Binding-site contacts:
Ligand atom C6 contacts residue NAG1 of chain 1.U at 4.4 Å.
Ligand atom O5 contacts residue NAG1 of chain 1.U at 2.6 Å (h-bond).
Ligand atom O2 contacts residue NAG1 of chain 1.U at 4.2 Å.
Ligand atom C3 contacts residue NAG1 of chain 1.U at 4.1 Å.
Ligand atom C5 contacts residue NAG1 of chain 1.U at 3.6 Å.
Ligand atom C2 contacts residue NAG1 of chain 1.U at 3.2 Å.
Ligand atom C1 contacts residue NAG1 of chain 1.U at 3.1 Å.

The small molecule below binds the protein below.
Small molecule (SMILES): OC[C@H]1OC[C@@H](O)[C@@H](O)[C@@H]1O